A protein and the small-molecule ligand that binds it are described below.
Small molecule (SMILES): CC(=O)N[C@@H]1[C@@H](O)[C@H](O)[C@@H](CO)O[C@H]1O

Sequence of chain 1.A:
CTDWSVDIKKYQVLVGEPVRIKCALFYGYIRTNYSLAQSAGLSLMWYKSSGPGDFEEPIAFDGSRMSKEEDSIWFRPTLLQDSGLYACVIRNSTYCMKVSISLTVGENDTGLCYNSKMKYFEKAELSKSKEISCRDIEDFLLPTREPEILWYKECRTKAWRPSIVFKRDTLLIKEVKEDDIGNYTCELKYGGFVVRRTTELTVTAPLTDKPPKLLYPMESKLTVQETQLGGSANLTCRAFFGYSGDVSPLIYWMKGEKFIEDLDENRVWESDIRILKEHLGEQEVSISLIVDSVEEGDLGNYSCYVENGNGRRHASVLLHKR

Binding-site contacts:
Ligand atom N2 contacts residue ASN50 of chain 1.A at 3.1 Å (h-bond).
Ligand atom C1 contacts residue ASN50 of chain 1.A at 1.4 Å.
Ligand atom C2 contacts residue ASN50 of chain 1.A at 2.6 Å.
Ligand atom O6 contacts residue SER52 of chain 1.A at 3.9 Å.
Ligand atom C3 contacts residue ASN50 of chain 1.A at 3.9 Å.
Ligand atom C5 contacts residue SER52 of chain 1.A at 4.2 Å.
Ligand atom C2 contacts residue LEU53 of chain 1.A at 4.0 Å (hydrophobic).
Ligand atom C7 contacts residue ASN50 of chain 1.A at 4.4 Å.
Ligand atom C6 contacts residue SER52 of chain 1.A at 3.7 Å.
Ligand atom O5 contacts residue ASN50 of chain 1.A at 2.4 Å (h-bond).
Ligand atom N2 contacts residue LEU53 of chain 1.A at 4.5 Å.
Ligand atom O5 contacts residue SER52 of chain 1.A at 3.5 Å (h-bond).
Ligand atom C4 contacts residue ASN50 of chain 1.A at 4.3 Å.
Ligand atom C5 contacts residue ASN50 of chain 1.A at 3.5 Å.